Sequence of chain 1.A:
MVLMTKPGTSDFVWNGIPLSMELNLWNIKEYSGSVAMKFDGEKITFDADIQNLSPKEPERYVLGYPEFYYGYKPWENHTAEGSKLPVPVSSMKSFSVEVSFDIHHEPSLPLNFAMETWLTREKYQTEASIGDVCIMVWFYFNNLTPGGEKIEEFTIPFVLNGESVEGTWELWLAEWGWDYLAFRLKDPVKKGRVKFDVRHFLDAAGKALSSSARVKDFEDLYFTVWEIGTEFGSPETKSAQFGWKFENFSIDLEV

Binding-site contacts:
Ligand atom C6 contacts residue THR153 of chain 1.A at 3.0 Å.
Ligand atom C2 contacts residue TYR69 of chain 1.A at 3.9 Å (hydrophobic).
Ligand atom O4 contacts residue GLC1 of chain 1.C at 2.9 Å.
Ligand atom O5 contacts residue TYR69 of chain 1.A at 3.5 Å.
Ligand atom C3 contacts residue GLY155 of chain 1.A at 3.9 Å.
Ligand atom C2 contacts residue GLY155 of chain 1.A at 3.4 Å.
Ligand atom C5 contacts residue THR153 of chain 1.A at 3.6 Å.
Ligand atom O6 contacts residue ARG68 of chain 1.A at 2.6 Å (salt-bridge).
Ligand atom C4 contacts residue GLC1 of chain 1.C at 3.8 Å.
Ligand atom O3 contacts residue TRP146 of chain 1.A at 3.4 Å.
Ligand atom O4 contacts residue THR153 of chain 1.A at 3.5 Å (h-bond).
Ligand atom O6 contacts residue GLC1 of chain 1.C at 3.7 Å.
Ligand atom C6 contacts residue ARG68 of chain 1.A at 2.9 Å.
Ligand atom O3 contacts residue GLU239 of chain 1.A at 2.7 Å (salt-bridge).
Ligand atom O3 contacts residue TYR188 of chain 1.A at 2.7 Å (h-bond).
Ligand atom C2 contacts residue THR153 of chain 1.A at 3.8 Å.
Ligand atom O3 contacts residue MET144 of chain 1.A at 3.6 Å (h-bond).
Ligand atom O4 contacts residue GLU239 of chain 1.A at 2.6 Å (salt-bridge).
Ligand atom C1 contacts residue GLY155 of chain 1.A at 3.9 Å.
Ligand atom O2 contacts residue PRO154 of chain 1.A at 3.5 Å.
Ligand atom C6 contacts residue TYR69 of chain 1.A at 3.5 Å (hydrophobic).
Ligand atom C6 contacts residue TRP184 of chain 1.A at 4.0 Å (hydrophobic).
Ligand atom O5 contacts residue TRP184 of chain 1.A at 3.8 Å.
Ligand atom C3 contacts residue TYR188 of chain 1.A at 3.5 Å (hydrophobic).
Ligand atom C3 contacts residue GLU239 of chain 1.A at 3.3 Å.
Ligand atom O2 contacts residue TRP146 of chain 1.A at 3.3 Å.
Ligand atom C4 contacts residue GLU239 of chain 1.A at 3.7 Å.
Ligand atom C5 contacts residue ARG68 of chain 1.A at 3.4 Å.
Ligand atom O2 contacts residue THR153 of chain 1.A at 2.7 Å (h-bond).
Ligand atom O4 contacts residue PRO154 of chain 1.A at 3.6 Å.
Ligand atom O2 contacts residue GLY155 of chain 1.A at 3.8 Å.
Ligand atom O4 contacts residue GLY155 of chain 1.A at 3.3 Å (h-bond).
Ligand atom O3 contacts residue TYR69 of chain 1.A at 3.9 Å.
Ligand atom C6 contacts residue LEU152 of chain 1.A at 3.8 Å (hydrophobic).
Ligand atom C2 contacts residue PRO154 of chain 1.A at 3.9 Å (hydrophobic).
Ligand atom O4 contacts residue VAL70 of chain 1.A at 3.9 Å.
Ligand atom O6 contacts residue VAL70 of chain 1.A at 4.0 Å.
Ligand atom C4 contacts residue TYR69 of chain 1.A at 3.6 Å (hydrophobic).
Ligand atom O6 contacts residue THR153 of chain 1.A at 2.8 Å (h-bond).
Ligand atom C2 contacts residue TYR188 of chain 1.A at 3.4 Å (hydrophobic).

This protein binds this small molecule.
Small molecule (SMILES): OC[C@H]1O[C@@H](O[C@H]2[C@H](O)[C@@H](O)[C@H](O)O[C@@H]2CO)[C@H](O)[C@@H](O)[C@@H]1O